The small molecule below binds the protein below.
Small molecule (SMILES): CC(=O)N[C@@H]1[C@@H](O)[C@H](O)[C@@H](CO)O[C@H]1O

Sequence of chain 1.A:
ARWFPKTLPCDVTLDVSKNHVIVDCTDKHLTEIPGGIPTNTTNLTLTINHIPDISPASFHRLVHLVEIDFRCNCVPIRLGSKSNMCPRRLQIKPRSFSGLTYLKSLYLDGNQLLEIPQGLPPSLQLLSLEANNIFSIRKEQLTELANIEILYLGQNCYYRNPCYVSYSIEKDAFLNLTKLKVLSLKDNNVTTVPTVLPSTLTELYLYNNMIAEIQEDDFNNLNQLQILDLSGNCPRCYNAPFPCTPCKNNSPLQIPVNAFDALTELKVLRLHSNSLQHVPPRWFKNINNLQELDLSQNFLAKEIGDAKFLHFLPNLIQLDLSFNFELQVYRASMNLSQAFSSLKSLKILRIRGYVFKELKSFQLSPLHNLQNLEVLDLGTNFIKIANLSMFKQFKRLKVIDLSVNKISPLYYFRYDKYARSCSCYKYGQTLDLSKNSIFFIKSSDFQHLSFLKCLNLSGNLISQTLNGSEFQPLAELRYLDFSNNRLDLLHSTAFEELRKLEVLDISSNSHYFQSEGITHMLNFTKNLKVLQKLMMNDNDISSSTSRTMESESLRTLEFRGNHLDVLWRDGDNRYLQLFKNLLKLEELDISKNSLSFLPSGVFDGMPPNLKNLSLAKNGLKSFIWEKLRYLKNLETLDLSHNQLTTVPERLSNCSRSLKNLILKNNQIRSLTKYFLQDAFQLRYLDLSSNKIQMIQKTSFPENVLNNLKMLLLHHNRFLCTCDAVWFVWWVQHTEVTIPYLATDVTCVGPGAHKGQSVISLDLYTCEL

Binding-site contacts:
Ligand atom O5 contacts residue SER479 of chain 1.A at 3.4 Å (h-bond).
Ligand atom C7 contacts residue ASN501 of chain 1.A at 3.9 Å.
Ligand atom C2 contacts residue ASP526 of chain 1.A at 3.7 Å.
Ligand atom C7 contacts residue CYS469 of chain 1.A at 4.3 Å (hydrophobic).
Ligand atom C8 contacts residue SER468 of chain 1.A at 4.1 Å.
Ligand atom C1 contacts residue SER503 of chain 1.A at 4.0 Å.
Ligand atom O6 contacts residue SER407 of chain 1.A at 4.1 Å.
Ligand atom C8 contacts residue ASP526 of chain 1.A at 3.5 Å.
Ligand atom C2 contacts residue ASN501 of chain 1.A at 2.5 Å.
Ligand atom C5 contacts residue ASN501 of chain 1.A at 3.7 Å.
Ligand atom C4 contacts residue ASN501 of chain 1.A at 4.2 Å.
Ligand atom O6 contacts residue SER479 of chain 1.A at 3.1 Å (h-bond).
Ligand atom C8 contacts residue CYS469 of chain 1.A at 3.7 Å (hydrophobic).
Ligand atom O5 contacts residue ASN501 of chain 1.A at 2.4 Å (h-bond).
Ligand atom C8 contacts residue TYR524 of chain 1.A at 3.5 Å (hydrophobic).
Ligand atom N2 contacts residue ASP526 of chain 1.A at 2.8 Å (salt-bridge).
Ligand atom C3 contacts residue ASN501 of chain 1.A at 3.8 Å.
Ligand atom O7 contacts residue CYS469 of chain 1.A at 3.8 Å.
Ligand atom C5 contacts residue SER479 of chain 1.A at 4.3 Å.
Ligand atom C3 contacts residue ASP526 of chain 1.A at 3.9 Å.
Ligand atom C7 contacts residue ASP526 of chain 1.A at 3.6 Å.
Ligand atom O3 contacts residue ASP526 of chain 1.A at 4.4 Å.
Ligand atom C6 contacts residue LYS480 of chain 1.A at 4.1 Å.
Ligand atom C1 contacts residue SER479 of chain 1.A at 4.1 Å.
Ligand atom O5 contacts residue SER503 of chain 1.A at 4.4 Å.
Ligand atom O7 contacts residue ASN501 of chain 1.A at 4.3 Å.
Ligand atom C1 contacts residue ASN501 of chain 1.A at 1.4 Å.
Ligand atom C6 contacts residue SER479 of chain 1.A at 4.0 Å.
Ligand atom C7 contacts residue SER468 of chain 1.A at 4.1 Å.
Ligand atom O7 contacts residue SER468 of chain 1.A at 3.3 Å.
Ligand atom O5 contacts residue ASP477 of chain 1.A at 4.3 Å.
Ligand atom N2 contacts residue ASN501 of chain 1.A at 2.9 Å (h-bond).
Ligand atom O6 contacts residue LYS480 of chain 1.A at 3.4 Å.
Ligand atom C1 contacts residue ASP526 of chain 1.A at 4.0 Å.
Ligand atom C1 contacts residue ASP477 of chain 1.A at 4.4 Å.